A small-molecule ligand and the protein it binds are described below.
Small molecule (SMILES): CC(=O)N[C@H]1[C@H](O[C@H]2[C@H](O)[C@@H](NC(C)=O)CO[C@@H]2CO)O[C@H](CO)[C@@H](O)[C@@H]1O

Sequence of chain 1.B:
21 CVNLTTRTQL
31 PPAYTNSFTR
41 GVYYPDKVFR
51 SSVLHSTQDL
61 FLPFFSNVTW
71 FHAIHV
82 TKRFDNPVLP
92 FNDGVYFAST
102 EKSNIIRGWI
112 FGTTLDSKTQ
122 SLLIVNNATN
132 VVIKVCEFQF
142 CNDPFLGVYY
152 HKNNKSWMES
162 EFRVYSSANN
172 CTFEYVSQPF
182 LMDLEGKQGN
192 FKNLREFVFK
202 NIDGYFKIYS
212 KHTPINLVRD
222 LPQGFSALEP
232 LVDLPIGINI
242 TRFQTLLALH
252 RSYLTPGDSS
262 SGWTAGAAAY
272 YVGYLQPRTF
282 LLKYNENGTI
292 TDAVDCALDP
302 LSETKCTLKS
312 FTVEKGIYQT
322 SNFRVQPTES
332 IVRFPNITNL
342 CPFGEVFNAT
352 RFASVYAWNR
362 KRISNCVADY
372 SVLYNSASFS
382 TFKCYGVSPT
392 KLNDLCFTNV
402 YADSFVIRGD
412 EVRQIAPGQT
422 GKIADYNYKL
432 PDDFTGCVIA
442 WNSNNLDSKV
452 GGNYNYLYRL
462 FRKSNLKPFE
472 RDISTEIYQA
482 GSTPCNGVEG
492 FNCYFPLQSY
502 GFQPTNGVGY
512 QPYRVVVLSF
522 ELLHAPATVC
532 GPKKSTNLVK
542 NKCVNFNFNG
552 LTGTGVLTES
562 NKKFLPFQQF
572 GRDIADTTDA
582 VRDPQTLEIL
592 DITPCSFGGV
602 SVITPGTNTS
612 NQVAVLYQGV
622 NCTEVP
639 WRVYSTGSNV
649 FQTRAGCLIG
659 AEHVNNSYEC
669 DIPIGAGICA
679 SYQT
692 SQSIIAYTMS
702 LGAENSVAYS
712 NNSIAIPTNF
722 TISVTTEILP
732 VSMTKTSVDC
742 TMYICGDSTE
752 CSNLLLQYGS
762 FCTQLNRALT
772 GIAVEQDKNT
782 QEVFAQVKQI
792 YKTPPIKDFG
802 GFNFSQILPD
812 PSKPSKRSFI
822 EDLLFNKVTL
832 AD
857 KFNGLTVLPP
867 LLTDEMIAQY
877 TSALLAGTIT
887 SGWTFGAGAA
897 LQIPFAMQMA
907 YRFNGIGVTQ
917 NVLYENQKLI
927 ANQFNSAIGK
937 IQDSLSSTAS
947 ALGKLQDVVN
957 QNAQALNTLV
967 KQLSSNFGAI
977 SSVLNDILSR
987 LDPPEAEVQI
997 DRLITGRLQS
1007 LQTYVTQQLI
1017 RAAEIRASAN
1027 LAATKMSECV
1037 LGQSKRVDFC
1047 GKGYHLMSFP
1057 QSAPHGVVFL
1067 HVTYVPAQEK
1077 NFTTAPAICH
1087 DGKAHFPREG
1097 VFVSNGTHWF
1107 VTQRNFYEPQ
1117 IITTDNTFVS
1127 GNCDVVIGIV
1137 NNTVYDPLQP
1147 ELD

Binding-site contacts:
Ligand atom C8 contacts residue ASN337 of chain 1.B at 3.6 Å.
Ligand atom N2 contacts residue ASN337 of chain 1.B at 2.9 Å (h-bond).
Ligand atom O7 contacts residue THR587 of chain 1.B at 4.5 Å.
Ligand atom C2 contacts residue GLN586 of chain 1.B at 4.0 Å.
Ligand atom C5 contacts residue ASN337 of chain 1.B at 3.4 Å.
Ligand atom C3 contacts residue ASN337 of chain 1.B at 3.8 Å.
Ligand atom O6 contacts residue ASN337 of chain 1.B at 4.2 Å.
Ligand atom C7 contacts residue GLN586 of chain 1.B at 3.7 Å.
Ligand atom C4 contacts residue ASN337 of chain 1.B at 4.2 Å.
Ligand atom C2 contacts residue ASN337 of chain 1.B at 2.7 Å.
Ligand atom C1 contacts residue ASN337 of chain 1.B at 1.5 Å.
Ligand atom C7 contacts residue ASN337 of chain 1.B at 3.3 Å.
Ligand atom O7 contacts residue GLN586 of chain 1.B at 2.9 Å.
Ligand atom N2 contacts residue GLN586 of chain 1.B at 3.3 Å (h-bond).
Ligand atom O5 contacts residue ASN337 of chain 1.B at 2.3 Å (h-bond).
Ligand atom O7 contacts residue ASN337 of chain 1.B at 4.0 Å.
Ligand atom C6 contacts residue ASN337 of chain 1.B at 4.0 Å.